Sequence of chain 1.A:
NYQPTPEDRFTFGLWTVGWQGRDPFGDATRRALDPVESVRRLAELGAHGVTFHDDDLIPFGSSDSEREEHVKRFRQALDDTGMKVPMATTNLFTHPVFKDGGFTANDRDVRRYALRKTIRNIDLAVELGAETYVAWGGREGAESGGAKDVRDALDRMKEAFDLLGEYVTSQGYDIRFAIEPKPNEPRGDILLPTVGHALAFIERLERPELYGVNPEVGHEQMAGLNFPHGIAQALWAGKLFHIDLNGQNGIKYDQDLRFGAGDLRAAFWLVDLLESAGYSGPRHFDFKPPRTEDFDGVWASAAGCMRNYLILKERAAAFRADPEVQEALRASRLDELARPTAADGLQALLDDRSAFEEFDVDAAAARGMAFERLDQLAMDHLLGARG

The protein below binds the small molecule below.
Small molecule (SMILES): OC[C@H]1O[C@H](O)[C@H](O)[C@@H](O)[C@@H]1O

Sequence of chain 2.A:
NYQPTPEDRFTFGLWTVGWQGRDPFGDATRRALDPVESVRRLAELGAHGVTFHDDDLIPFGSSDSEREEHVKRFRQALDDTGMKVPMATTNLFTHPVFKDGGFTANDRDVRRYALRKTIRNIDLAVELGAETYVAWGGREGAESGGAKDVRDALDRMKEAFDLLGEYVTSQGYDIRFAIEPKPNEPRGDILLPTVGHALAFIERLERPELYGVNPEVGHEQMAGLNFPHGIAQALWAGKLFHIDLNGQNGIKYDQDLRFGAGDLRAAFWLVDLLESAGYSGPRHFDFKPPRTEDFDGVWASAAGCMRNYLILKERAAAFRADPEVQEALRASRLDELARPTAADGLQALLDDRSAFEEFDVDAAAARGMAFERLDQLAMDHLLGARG

Binding-site contacts:
Ligand atom O3 contacts residue ASP287 of chain 2.A at 3.1 Å (salt-bridge).
Ligand atom O4 contacts residue ASP287 of chain 2.A at 3.0 Å (salt-bridge).
Ligand atom O4 contacts residue ASP245 of chain 2.A at 2.9 Å (salt-bridge).
Ligand atom C6 contacts residue TRP16 of chain 2.A at 4.1 Å (hydrophobic).
Ligand atom C5 contacts residue TRP16 of chain 2.A at 3.9 Å (hydrophobic).
Ligand atom C4 contacts residue MG1 of chain 2.B at 2.9 Å.
Ligand atom O6 contacts residue GLU181 of chain 2.A at 3.2 Å (salt-bridge).
Ligand atom O4 contacts residue GLU181 of chain 2.A at 2.5 Å (salt-bridge).
Ligand atom O5 contacts residue PHE94 of chain 2.A at 4.0 Å.
Ligand atom O6 contacts residue TRP137 of chain 2.A at 3.5 Å.
Ligand atom C5 contacts residue HIS54 of chain 2.A at 3.4 Å.
Ligand atom C1 contacts residue PHE94 of chain 2.A at 3.8 Å (hydrophobic).
Ligand atom C5 contacts residue GLU181 of chain 2.A at 4.1 Å.
Ligand atom O2 contacts residue PHE26 of chain 1.A at 3.5 Å.
Ligand atom O3 contacts residue GLU181 of chain 2.A at 2.9 Å (salt-bridge).
Ligand atom C4 contacts residue ASP245 of chain 2.A at 4.1 Å.
Ligand atom C6 contacts residue THR90 of chain 2.A at 3.6 Å.
Ligand atom O3 contacts residue GLU217 of chain 2.A at 3.2 Å (salt-bridge).
Ligand atom C3 contacts residue MG1 of chain 2.B at 2.8 Å.
Ligand atom C3 contacts residue ASP287 of chain 2.A at 2.9 Å.
Ligand atom O6 contacts residue THR90 of chain 2.A at 3.6 Å (h-bond).
Ligand atom C3 contacts residue GLU181 of chain 2.A at 3.7 Å.
Ligand atom O4 contacts residue MG1 of chain 2.B at 2.2 Å.
Ligand atom O3 contacts residue MG1 of chain 2.B at 2.4 Å.
Ligand atom C3 contacts residue GLU217 of chain 2.A at 4.1 Å.
Ligand atom C6 contacts residue HIS54 of chain 2.A at 3.4 Å.
Ligand atom O3 contacts residue HIS220 of chain 2.A at 3.3 Å.
Ligand atom C1 contacts residue TRP137 of chain 2.A at 3.6 Å (hydrophobic).
Ligand atom C4 contacts residue GLU181 of chain 2.A at 3.1 Å.
Ligand atom O2 contacts residue TRP137 of chain 2.A at 3.8 Å.
Ligand atom O5 contacts residue HIS54 of chain 2.A at 2.8 Å (h-bond).
Ligand atom C2 contacts residue TRP137 of chain 2.A at 3.5 Å (hydrophobic).
Ligand atom O5 contacts residue TRP137 of chain 2.A at 3.8 Å.
Ligand atom C1 contacts residue HIS54 of chain 2.A at 3.4 Å.
Ligand atom C4 contacts residue ASP287 of chain 2.A at 3.5 Å.
Ligand atom C6 contacts residue GLU181 of chain 2.A at 4.0 Å.
Ligand atom O6 contacts residue VAL135 of chain 2.A at 3.4 Å.
Ligand atom O1 contacts residue HIS54 of chain 2.A at 3.2 Å.
Ligand atom O1 contacts residue PHE94 of chain 2.A at 4.1 Å.
Ligand atom O1 contacts residue TRP16 of chain 2.A at 3.6 Å (h-bond).